Binding-site contacts:
Ligand atom OAA contacts residue GLN76 of chain 1.A at 2.9 Å (h-bond).
Ligand atom CBU contacts residue GLN76 of chain 1.A at 3.5 Å.
Ligand atom CBA contacts residue GLU178 of chain 1.A at 3.4 Å.
Ligand atom CBX contacts residue TRP52 of chain 1.A at 3.5 Å (hydrophobic).
Ligand atom OAK contacts residue ARG423 of chain 1.A at 3.7 Å.
Ligand atom OAC contacts residue ARG192 of chain 1.A at 2.5 Å (salt-bridge).
Ligand atom CBS contacts residue GLN76 of chain 1.A at 3.4 Å.
Ligand atom OAN contacts residue LYS184 of chain 1.A at 3.5 Å.
Ligand atom CCF contacts residue TRP52 of chain 1.A at 3.5 Å (hydrophobic).
Ligand atom OAO contacts residue VAL180 of chain 1.A at 3.6 Å.
Ligand atom NBN contacts residue ASP75 of chain 1.A at 3.7 Å.
Ligand atom CBK contacts residue TRP52 of chain 1.A at 3.4 Å (hydrophobic).
Ligand atom CBC contacts residue ARG192 of chain 1.A at 3.5 Å.
Ligand atom NBO contacts residue ARG192 of chain 1.A at 3.6 Å (salt-bridge).
Ligand atom NBL contacts residue SO41 of chain 1.E at 3.3 Å (h-bond).
Ligand atom OAS contacts residue ARG402 of chain 1.A at 3.4 Å.
Ligand atom CBT contacts residue LYS184 of chain 1.A at 3.6 Å.
Ligand atom NBM contacts residue SO41 of chain 1.E at 3.2 Å (h-bond).
Ligand atom CBP contacts residue SO41 of chain 1.E at 3.7 Å.
Ligand atom CAV contacts residue ARG255 of chain 1.A at 3.6 Å.
Ligand atom CBV contacts residue ARG192 of chain 1.A at 3.1 Å.
Ligand atom CBF contacts residue GLN76 of chain 1.A at 3.4 Å.
Ligand atom OAU contacts residue LYS184 of chain 1.A at 2.9 Å (salt-bridge).
Ligand atom OAO contacts residue LYS181 of chain 1.A at 3.0 Å (salt-bridge).
Ligand atom OAT contacts residue PRO79 of chain 1.A at 3.1 Å.
Ligand atom CBD contacts residue ASP75 of chain 1.A at 3.3 Å.
Ligand atom OAU contacts residue LYS181 of chain 1.A at 3.7 Å.
Ligand atom CAX contacts residue GLN76 of chain 1.A at 3.4 Å.
Ligand atom CBA contacts residue ARG192 of chain 1.A at 3.6 Å.
Ligand atom CBR contacts residue ARG192 of chain 1.A at 2.8 Å.
Ligand atom CAX contacts residue ARG255 of chain 1.A at 3.7 Å.
Ligand atom CBB contacts residue ASP75 of chain 1.A at 3.6 Å.
Ligand atom CAZ contacts residue GLN76 of chain 1.A at 3.5 Å.
Ligand atom CBC contacts residue GLU178 of chain 1.A at 3.5 Å.
Ligand atom OAM contacts residue ARG255 of chain 1.A at 3.0 Å (salt-bridge).
Ligand atom OAO contacts residue LYS184 of chain 1.A at 3.5 Å.
Ligand atom CBA contacts residue VAL180 of chain 1.A at 3.4 Å (hydrophobic).
Ligand atom CAY contacts residue ARG192 of chain 1.A at 3.6 Å.
Ligand atom CAV contacts residue GLN76 of chain 1.A at 3.4 Å.
Ligand atom OAB contacts residue LYS190 of chain 1.A at 3.5 Å.

This small molecule binds to this protein.
Small molecule (SMILES): O=C(Nc1cccc(C(=O)Nc2ccc(S(=O)(=O)O)c3cc(S(=O)(=O)O)cc(S(=O)(=O)O)c23)c1)Nc1cccc(C(=O)Nc2ccc(S(=O)(=O)O)c3cc(S(=O)(=O)O)cc(S(=O)(=O)O)c23)c1

Sequence of chain 1.A:
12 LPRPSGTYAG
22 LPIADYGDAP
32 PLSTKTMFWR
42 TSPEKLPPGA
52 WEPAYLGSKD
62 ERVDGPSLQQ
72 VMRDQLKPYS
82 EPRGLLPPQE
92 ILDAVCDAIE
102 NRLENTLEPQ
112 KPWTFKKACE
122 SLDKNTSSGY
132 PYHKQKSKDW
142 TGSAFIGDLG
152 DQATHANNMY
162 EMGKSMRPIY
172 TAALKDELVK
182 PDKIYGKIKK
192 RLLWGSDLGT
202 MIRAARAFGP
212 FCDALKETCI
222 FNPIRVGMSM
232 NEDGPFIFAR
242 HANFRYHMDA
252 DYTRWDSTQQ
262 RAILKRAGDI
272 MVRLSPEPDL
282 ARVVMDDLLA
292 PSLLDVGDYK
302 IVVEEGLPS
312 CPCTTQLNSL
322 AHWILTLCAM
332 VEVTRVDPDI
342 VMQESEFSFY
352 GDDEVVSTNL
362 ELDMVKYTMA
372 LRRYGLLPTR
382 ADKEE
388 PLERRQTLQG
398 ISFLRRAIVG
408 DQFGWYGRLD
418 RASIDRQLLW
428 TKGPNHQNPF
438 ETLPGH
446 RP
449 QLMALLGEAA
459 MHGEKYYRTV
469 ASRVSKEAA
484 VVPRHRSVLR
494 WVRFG